Binding-site contacts:
Ligand atom C4 contacts residue ASN246 of chain 1.E at 3.9 Å.
Ligand atom C1 contacts residue ASN246 of chain 1.E at 1.4 Å.
Ligand atom O3 contacts residue ASN246 of chain 1.E at 4.4 Å.
Ligand atom C8 contacts residue THR206 of chain 1.E at 4.2 Å.
Ligand atom C6 contacts residue ASN246 of chain 1.E at 4.5 Å.
Ligand atom N2 contacts residue ASN246 of chain 1.E at 2.9 Å (h-bond).
Ligand atom O5 contacts residue ASN246 of chain 1.E at 2.1 Å (h-bond).
Ligand atom C7 contacts residue ASN246 of chain 1.E at 3.1 Å.
Ligand atom O7 contacts residue ASN246 of chain 1.E at 2.8 Å (h-bond).
Ligand atom C5 contacts residue ASN246 of chain 1.E at 3.4 Å.
Ligand atom C2 contacts residue ASN246 of chain 1.E at 2.1 Å.
Ligand atom C3 contacts residue ASN246 of chain 1.E at 3.5 Å.
Ligand atom C8 contacts residue ASN246 of chain 1.E at 4.5 Å.

A small-molecule ligand and the protein it binds are described below.
Small molecule (SMILES): CC(=O)N[C@H]1[C@H](O[C@H]2[C@H](O)[C@@H](NC(C)=O)CO[C@@H]2CO)O[C@H](CO)[C@@H](O[C@@H]2O[C@H](CO[C@H]3O[C@H](CO[C@H]4O[C@H](CO)[C@@H](O)[C@H](O)[C@@H]4O)[C@@H](O)[C@H](O[C@H]4O[C@H](CO)[C@@H](O)[C@H](O)[C@@H]4O)[C@@H]3O)[C@@H](O)[C@H](O[C@H]3O[C@H](CO)[C@@H](O)[C@H](O)[C@@H]3O[C@H]3O[C@H](CO)[C@@H](O)[C@H](O)[C@@H]3O)[C@@H]2O)[C@@H]1O

Sequence of chain 1.E:
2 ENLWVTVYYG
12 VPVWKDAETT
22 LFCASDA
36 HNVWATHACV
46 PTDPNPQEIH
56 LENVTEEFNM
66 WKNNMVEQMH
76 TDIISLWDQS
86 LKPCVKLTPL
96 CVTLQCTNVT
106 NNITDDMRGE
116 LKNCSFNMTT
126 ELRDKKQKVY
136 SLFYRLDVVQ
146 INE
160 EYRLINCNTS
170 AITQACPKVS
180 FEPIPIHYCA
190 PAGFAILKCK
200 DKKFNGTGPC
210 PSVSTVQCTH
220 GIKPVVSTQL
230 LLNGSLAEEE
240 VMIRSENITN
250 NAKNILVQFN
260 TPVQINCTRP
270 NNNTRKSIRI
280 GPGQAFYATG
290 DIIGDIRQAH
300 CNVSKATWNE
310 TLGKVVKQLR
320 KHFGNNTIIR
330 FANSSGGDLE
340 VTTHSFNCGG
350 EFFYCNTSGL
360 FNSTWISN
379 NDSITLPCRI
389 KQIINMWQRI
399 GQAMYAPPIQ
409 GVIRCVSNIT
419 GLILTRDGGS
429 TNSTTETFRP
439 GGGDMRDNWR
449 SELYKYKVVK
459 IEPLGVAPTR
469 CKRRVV